A small-molecule ligand and the protein it binds are described below.
Small molecule (SMILES): CC(=O)N[C@H]1[C@H](O[C@H]2[C@H](O)[C@@H](NC(C)=O)CO[C@@H]2CO)O[C@H](CO)[C@@H](O)[C@@H]1O

Binding-site contacts:
Ligand atom C3 contacts residue ASN343 of chain 1.C at 3.8 Å.
Ligand atom C7 contacts residue VAL367 of chain 1.C at 4.5 Å (hydrophobic).
Ligand atom C2 contacts residue ASN343 of chain 1.C at 2.5 Å.
Ligand atom N2 contacts residue ASN343 of chain 1.C at 2.9 Å (h-bond).
Ligand atom C8 contacts residue PHE342 of chain 1.C at 3.6 Å (hydrophobic).
Ligand atom C8 contacts residue GLY339 of chain 1.C at 3.8 Å.
Ligand atom C4 contacts residue ASN343 of chain 1.C at 4.2 Å.
Ligand atom C7 contacts residue ASN343 of chain 1.C at 3.6 Å.
Ligand atom O7 contacts residue GLY339 of chain 1.C at 3.9 Å.
Ligand atom C5 contacts residue ASN343 of chain 1.C at 3.7 Å.
Ligand atom O7 contacts residue ASN343 of chain 1.C at 4.0 Å.
Ligand atom C8 contacts residue PHE338 of chain 1.C at 3.9 Å (hydrophobic).
Ligand atom O3 contacts residue VAL367 of chain 1.C at 3.6 Å.
Ligand atom C7 contacts residue GLY339 of chain 1.C at 4.0 Å.
Ligand atom C1 contacts residue ASN343 of chain 1.C at 1.4 Å.
Ligand atom C8 contacts residue LEU368 of chain 1.C at 4.4 Å (hydrophobic).
Ligand atom O7 contacts residue VAL367 of chain 1.C at 4.5 Å.
Ligand atom O6 contacts residue VAL367 of chain 1.C at 3.3 Å.
Ligand atom O5 contacts residue ASN343 of chain 1.C at 2.4 Å (h-bond).
Ligand atom C6 contacts residue VAL367 of chain 1.C at 4.4 Å (hydrophobic).

Sequence of chain 1.C:
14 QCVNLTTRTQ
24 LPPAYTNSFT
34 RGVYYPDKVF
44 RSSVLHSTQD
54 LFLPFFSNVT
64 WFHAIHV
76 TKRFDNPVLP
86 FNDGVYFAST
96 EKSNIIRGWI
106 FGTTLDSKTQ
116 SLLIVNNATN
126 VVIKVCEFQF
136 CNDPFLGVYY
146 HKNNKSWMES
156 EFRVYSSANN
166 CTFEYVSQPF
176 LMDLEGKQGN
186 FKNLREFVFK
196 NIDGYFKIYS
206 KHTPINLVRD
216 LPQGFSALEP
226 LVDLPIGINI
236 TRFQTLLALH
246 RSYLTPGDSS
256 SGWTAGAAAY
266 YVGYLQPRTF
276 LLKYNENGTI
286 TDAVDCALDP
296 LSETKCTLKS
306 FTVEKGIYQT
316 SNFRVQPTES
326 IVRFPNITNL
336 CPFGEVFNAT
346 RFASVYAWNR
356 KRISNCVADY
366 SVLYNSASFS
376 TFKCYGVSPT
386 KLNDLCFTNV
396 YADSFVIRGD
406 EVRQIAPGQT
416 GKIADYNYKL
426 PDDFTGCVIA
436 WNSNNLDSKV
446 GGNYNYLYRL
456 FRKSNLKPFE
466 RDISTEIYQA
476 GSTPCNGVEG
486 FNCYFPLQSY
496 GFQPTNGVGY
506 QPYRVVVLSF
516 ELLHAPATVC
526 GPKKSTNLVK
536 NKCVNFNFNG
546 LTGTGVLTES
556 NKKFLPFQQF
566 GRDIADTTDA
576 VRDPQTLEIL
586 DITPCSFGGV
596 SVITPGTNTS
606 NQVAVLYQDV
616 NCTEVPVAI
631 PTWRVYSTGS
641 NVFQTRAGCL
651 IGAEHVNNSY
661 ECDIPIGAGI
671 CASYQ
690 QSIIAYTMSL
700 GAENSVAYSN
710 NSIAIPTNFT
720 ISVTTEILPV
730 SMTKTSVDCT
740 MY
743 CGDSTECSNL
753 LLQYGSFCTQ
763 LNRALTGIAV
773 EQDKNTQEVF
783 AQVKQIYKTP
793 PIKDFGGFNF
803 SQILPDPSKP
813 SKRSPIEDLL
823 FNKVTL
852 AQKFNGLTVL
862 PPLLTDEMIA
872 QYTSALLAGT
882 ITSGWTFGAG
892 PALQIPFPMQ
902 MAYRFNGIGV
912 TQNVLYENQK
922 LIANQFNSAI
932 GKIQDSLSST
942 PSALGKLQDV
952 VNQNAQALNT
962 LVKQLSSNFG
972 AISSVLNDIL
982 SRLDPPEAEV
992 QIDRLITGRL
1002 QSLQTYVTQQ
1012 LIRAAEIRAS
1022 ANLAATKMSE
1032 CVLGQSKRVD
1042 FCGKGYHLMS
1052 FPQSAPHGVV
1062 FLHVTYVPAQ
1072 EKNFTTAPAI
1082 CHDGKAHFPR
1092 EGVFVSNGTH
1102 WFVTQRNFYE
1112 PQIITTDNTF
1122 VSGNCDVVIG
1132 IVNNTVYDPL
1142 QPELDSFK